Binding-site contacts:
Ligand atom C4 contacts residue ASN11 of chain 1.B at 4.2 Å.
Ligand atom C8 contacts residue PHE6 of chain 1.B at 3.9 Å (hydrophobic).
Ligand atom C2 contacts residue ASN11 of chain 1.B at 2.5 Å.
Ligand atom O7 contacts residue ASN11 of chain 1.B at 4.4 Å.
Ligand atom C3 contacts residue ASN11 of chain 1.B at 3.8 Å.
Ligand atom N2 contacts residue PHE10 of chain 1.B at 4.3 Å.
Ligand atom C7 contacts residue GLY7 of chain 1.B at 3.6 Å.
Ligand atom O7 contacts residue GLY7 of chain 1.B at 3.5 Å.
Ligand atom C7 contacts residue PHE6 of chain 1.B at 4.4 Å (hydrophobic).
Ligand atom C5 contacts residue ASN11 of chain 1.B at 3.6 Å.
Ligand atom N2 contacts residue GLY7 of chain 1.B at 4.2 Å.
Ligand atom N2 contacts residue ASN11 of chain 1.B at 2.9 Å (h-bond).
Ligand atom C8 contacts residue PHE10 of chain 1.B at 3.8 Å (hydrophobic).
Ligand atom C7 contacts residue ASN11 of chain 1.B at 4.0 Å.
Ligand atom O5 contacts residue ASN11 of chain 1.B at 2.3 Å (h-bond).
Ligand atom C8 contacts residue GLY7 of chain 1.B at 3.9 Å.
Ligand atom C8 contacts residue LEU36 of chain 1.B at 3.7 Å (hydrophobic).
Ligand atom C1 contacts residue ASN11 of chain 1.B at 1.4 Å.

Sequence of chain 1.B:
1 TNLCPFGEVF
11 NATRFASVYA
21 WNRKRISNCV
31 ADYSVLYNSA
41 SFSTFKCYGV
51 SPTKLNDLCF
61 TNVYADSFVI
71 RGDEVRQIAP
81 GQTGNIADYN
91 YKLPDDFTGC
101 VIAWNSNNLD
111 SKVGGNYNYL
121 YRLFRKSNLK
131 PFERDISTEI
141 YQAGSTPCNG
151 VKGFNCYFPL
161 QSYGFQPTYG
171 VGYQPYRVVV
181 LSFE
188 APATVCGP

The protein below binds the small molecule below.
Small molecule (SMILES): CC(=O)N[C@@H]1[C@@H](O)[C@H](O)[C@@H](CO)O[C@H]1O